The protein below binds the small molecule below.
Small molecule (SMILES): Cc1cc(CCCOc2c(C)cc(-c3noc(C(F)(F)F)n3)cc2C)on1

Binding-site contacts:
Ligand atom C2A contacts residue LEU220 of chain 16.A at 3.8 Å (hydrophobic).
Ligand atom CM2 contacts residue ILE217 of chain 16.A at 3.4 Å (hydrophobic).
Ligand atom F1 contacts residue MET182 of chain 16.A at 3.2 Å.
Ligand atom N1A contacts residue LEU220 of chain 16.A at 3.3 Å.
Ligand atom F3 contacts residue PHE147 of chain 16.A at 3.5 Å.
Ligand atom C5 contacts residue TYR193 of chain 16.A at 4.0 Å (hydrophobic).
Ligand atom N2 contacts residue PHE115 of chain 16.A at 3.7 Å.
Ligand atom CM2 contacts residue ILE95 of chain 16.A at 4.0 Å (hydrophobic).
Ligand atom CM6 contacts residue ILE95 of chain 16.A at 3.9 Å (hydrophobic).
Ligand atom CM6 contacts residue ILE119 of chain 16.A at 4.0 Å (hydrophobic).
Ligand atom O1A contacts residue ILE121 of chain 16.A at 3.8 Å.
Ligand atom C2B contacts residue ILE184 of chain 16.A at 3.8 Å (hydrophobic).
Ligand atom CM2 contacts residue ILE184 of chain 16.A at 3.8 Å (hydrophobic).
Ligand atom C6B contacts residue ILE119 of chain 16.A at 3.8 Å (hydrophobic).
Ligand atom O1 contacts residue THR97 of chain 16.A at 3.8 Å.
Ligand atom C3B contacts residue ILE184 of chain 16.A at 3.5 Å (hydrophobic).
Ligand atom F2 contacts residue ALA145 of chain 16.A at 2.8 Å.
Ligand atom F2 contacts residue PHE147 of chain 16.A at 3.8 Å.
Ligand atom F2 contacts residue ALA169 of chain 16.A at 3.6 Å.
Ligand atom O1B contacts residue ILE119 of chain 16.A at 3.9 Å.
Ligand atom F3 contacts residue VAL24 of chain 16.C at 3.3 Å.
Ligand atom C5B contacts residue ILE119 of chain 16.A at 3.9 Å (hydrophobic).
Ligand atom C2B contacts residue ILE95 of chain 16.A at 3.8 Å (hydrophobic).
Ligand atom N1A contacts residue ILE119 of chain 16.A at 3.8 Å.
Ligand atom C3A contacts residue LEU220 of chain 16.A at 4.0 Å (hydrophobic).
Ligand atom O1A contacts residue LEU220 of chain 16.A at 3.4 Å.
Ligand atom O1 contacts residue PHE115 of chain 16.A at 3.4 Å.
Ligand atom C4 contacts residue TYR193 of chain 16.A at 3.9 Å (hydrophobic).
Ligand atom N2 contacts residue THR97 of chain 16.A at 3.8 Å.
Ligand atom CM6 contacts residue TRP93 of chain 16.A at 3.7 Å (hydrophobic).
Ligand atom N3A contacts residue ILE184 of chain 16.A at 3.9 Å.
Ligand atom C6B contacts residue ILE95 of chain 16.A at 4.0 Å (hydrophobic).
Ligand atom C1C contacts residue TYR193 of chain 16.A at 3.9 Å (hydrophobic).
Ligand atom F2 contacts residue VAL171 of chain 16.A at 3.9 Å.
Ligand atom F1 contacts residue VAL171 of chain 16.A at 3.8 Å.
Ligand atom C4 contacts residue ILE217 of chain 16.A at 4.0 Å (hydrophobic).
Ligand atom N3A contacts residue PHE147 of chain 16.A at 3.9 Å.
Ligand atom F3 contacts residue ALA169 of chain 16.A at 3.7 Å.
Ligand atom C1B contacts residue ILE95 of chain 16.A at 3.6 Å (hydrophobic).
Ligand atom CM2 contacts residue PHE147 of chain 16.A at 3.8 Å (hydrophobic).

Sequence of chain 16.C:
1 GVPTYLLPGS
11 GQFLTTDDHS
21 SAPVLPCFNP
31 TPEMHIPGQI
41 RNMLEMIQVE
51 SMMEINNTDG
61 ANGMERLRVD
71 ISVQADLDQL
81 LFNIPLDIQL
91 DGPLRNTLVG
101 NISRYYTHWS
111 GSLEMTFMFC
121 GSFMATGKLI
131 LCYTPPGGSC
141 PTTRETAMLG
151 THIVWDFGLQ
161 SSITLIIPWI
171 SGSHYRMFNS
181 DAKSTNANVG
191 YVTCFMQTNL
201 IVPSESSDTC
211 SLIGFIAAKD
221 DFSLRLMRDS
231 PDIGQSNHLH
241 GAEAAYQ

Sequence of chain 17.C:
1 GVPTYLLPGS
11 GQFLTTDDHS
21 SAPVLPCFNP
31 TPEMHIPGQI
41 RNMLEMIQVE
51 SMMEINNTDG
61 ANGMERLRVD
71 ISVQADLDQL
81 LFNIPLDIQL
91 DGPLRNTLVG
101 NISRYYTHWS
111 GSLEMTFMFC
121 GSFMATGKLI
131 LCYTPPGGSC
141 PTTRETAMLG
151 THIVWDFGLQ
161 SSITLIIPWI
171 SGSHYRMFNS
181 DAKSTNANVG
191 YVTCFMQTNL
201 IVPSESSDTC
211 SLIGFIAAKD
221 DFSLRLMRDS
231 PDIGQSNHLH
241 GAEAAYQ

Sequence of chain 16.A:
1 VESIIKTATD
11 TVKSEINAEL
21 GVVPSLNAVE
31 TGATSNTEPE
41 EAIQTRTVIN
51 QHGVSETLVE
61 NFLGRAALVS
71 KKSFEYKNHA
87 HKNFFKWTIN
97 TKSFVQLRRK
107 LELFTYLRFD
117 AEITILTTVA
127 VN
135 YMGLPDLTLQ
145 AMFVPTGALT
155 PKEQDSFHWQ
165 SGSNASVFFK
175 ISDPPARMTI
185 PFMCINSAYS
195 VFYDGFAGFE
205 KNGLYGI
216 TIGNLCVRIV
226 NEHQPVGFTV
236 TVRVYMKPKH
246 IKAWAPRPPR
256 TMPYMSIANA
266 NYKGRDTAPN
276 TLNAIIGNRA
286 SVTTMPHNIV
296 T